Binding-site contacts:
Ligand atom C2 contacts residue THR176 of chain 4.A at 4.5 Å.
Ligand atom O1 contacts residue ARG75 of chain 4.A at 2.8 Å (salt-bridge).
Ligand atom C2 contacts residue PHE123 of chain 6.A at 3.9 Å (hydrophobic).
Ligand atom C3 contacts residue ARG126 of chain 6.A at 3.9 Å.
Ligand atom O2 contacts residue GLN26 of chain 4.A at 3.8 Å.
Ligand atom O3 contacts residue ARG126 of chain 6.A at 2.9 Å (salt-bridge).
Ligand atom O3 contacts residue PRO238 of chain 4.A at 4.5 Å.
Ligand atom C1 contacts residue 3PY1 of chain 4.B at 3.2 Å.
Ligand atom O3 contacts residue GLN26 of chain 4.A at 3.0 Å (h-bond).
Ligand atom C1 contacts residue ARG75 of chain 4.A at 3.9 Å.
Ligand atom O1 contacts residue 3PY1 of chain 4.B at 2.8 Å.
Ligand atom O1 contacts residue PHE123 of chain 6.A at 4.0 Å.
Ligand atom C3 contacts residue PHE216 of chain 4.A at 3.4 Å (hydrophobic).
Ligand atom O1 contacts residue HIS50 of chain 4.A at 3.8 Å.
Ligand atom O1 contacts residue MG1 of chain 4.J at 4.0 Å.
Ligand atom C2 contacts residue ARG126 of chain 6.A at 3.9 Å.
Ligand atom O2 contacts residue PHE123 of chain 6.A at 3.7 Å.
Ligand atom O2 contacts residue HIS50 of chain 4.A at 3.5 Å.
Ligand atom C1 contacts residue PHE123 of chain 6.A at 4.0 Å (hydrophobic).
Ligand atom O2 contacts residue ARG126 of chain 6.A at 2.9 Å (salt-bridge).
Ligand atom O2 contacts residue GLY124 of chain 6.A at 3.4 Å.
Ligand atom O2 contacts residue ARG75 of chain 4.A at 4.2 Å.
Ligand atom C1 contacts residue THR176 of chain 4.A at 3.9 Å.
Ligand atom C1 contacts residue PHE216 of chain 4.A at 4.3 Å (hydrophobic).
Ligand atom C2 contacts residue GLY124 of chain 6.A at 4.2 Å.
Ligand atom C3 contacts residue GLN26 of chain 4.A at 3.3 Å.
Ligand atom O3 contacts residue PHE216 of chain 4.A at 4.2 Å.
Ligand atom C2 contacts residue GLN26 of chain 4.A at 4.2 Å.

Sequence of chain 4.A:
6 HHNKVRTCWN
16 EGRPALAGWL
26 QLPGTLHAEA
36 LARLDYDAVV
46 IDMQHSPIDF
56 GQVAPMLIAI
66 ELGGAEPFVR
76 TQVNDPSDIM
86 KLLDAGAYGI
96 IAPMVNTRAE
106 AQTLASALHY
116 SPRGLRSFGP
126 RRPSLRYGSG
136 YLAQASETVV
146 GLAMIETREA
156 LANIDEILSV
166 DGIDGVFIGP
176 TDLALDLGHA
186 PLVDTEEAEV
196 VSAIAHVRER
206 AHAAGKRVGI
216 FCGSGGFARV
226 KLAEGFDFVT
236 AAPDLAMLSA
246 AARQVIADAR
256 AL

A protein and the small-molecule ligand that binds it are described below.
Small molecule (SMILES): O=C[C@H](O)CO

Sequence of chain 6.A:
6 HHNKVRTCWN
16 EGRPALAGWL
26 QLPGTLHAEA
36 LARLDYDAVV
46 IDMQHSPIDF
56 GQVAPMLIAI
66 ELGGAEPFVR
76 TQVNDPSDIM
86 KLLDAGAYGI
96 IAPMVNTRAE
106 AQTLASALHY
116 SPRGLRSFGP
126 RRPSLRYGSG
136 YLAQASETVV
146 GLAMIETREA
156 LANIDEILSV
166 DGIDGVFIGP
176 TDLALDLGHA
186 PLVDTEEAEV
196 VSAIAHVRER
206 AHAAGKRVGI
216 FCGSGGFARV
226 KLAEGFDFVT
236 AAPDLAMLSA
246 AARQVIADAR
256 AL